Sequence of chain 1.B:
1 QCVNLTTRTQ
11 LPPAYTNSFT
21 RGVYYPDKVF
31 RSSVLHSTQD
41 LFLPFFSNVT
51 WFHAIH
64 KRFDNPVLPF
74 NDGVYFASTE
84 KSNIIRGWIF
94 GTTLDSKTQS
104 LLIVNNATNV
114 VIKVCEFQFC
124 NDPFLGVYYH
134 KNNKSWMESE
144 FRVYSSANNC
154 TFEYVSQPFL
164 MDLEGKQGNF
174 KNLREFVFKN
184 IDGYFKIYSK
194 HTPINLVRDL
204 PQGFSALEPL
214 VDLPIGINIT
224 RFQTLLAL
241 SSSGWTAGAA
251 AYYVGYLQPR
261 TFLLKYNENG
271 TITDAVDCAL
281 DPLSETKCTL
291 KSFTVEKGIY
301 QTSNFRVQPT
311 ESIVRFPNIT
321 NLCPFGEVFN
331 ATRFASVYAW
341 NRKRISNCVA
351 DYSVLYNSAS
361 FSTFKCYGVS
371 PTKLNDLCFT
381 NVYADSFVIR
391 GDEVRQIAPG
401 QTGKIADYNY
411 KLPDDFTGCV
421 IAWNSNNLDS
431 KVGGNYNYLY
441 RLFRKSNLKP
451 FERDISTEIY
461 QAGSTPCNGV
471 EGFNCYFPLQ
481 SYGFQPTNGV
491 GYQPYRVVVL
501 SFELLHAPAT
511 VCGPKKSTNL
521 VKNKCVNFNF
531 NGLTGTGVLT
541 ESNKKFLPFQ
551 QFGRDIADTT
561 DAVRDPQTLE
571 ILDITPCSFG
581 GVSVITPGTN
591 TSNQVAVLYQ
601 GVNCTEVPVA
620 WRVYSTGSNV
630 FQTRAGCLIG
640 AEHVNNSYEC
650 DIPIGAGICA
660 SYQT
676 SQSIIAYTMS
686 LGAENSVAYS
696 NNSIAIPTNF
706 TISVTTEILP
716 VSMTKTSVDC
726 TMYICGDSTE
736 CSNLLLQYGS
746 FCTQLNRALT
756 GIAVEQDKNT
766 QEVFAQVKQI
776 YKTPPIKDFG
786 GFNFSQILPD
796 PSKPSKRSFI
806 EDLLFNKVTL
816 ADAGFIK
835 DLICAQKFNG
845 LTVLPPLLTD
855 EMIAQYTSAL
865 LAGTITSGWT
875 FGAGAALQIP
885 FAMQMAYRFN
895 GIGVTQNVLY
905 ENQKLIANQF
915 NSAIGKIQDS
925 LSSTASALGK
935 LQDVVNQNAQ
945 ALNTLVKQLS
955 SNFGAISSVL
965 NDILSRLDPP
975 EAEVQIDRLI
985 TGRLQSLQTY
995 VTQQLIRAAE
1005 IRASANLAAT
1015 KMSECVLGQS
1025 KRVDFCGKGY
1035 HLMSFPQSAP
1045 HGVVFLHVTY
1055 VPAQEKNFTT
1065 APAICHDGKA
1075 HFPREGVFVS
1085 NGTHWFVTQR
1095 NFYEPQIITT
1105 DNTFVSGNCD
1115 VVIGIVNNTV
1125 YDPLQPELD

Binding-site contacts:
Ligand atom C8 contacts residue ASN1061 of chain 1.B at 4.3 Å.
Ligand atom C4 contacts residue ASN1061 of chain 1.B at 4.3 Å.
Ligand atom C5 contacts residue ASN1061 of chain 1.B at 3.7 Å.
Ligand atom N2 contacts residue ALA693 of chain 1.B at 4.4 Å.
Ligand atom O6 contacts residue ASN1061 of chain 1.B at 4.2 Å.
Ligand atom C8 contacts residue ALA693 of chain 1.B at 4.3 Å (hydrophobic).
Ligand atom C1 contacts residue ASN1061 of chain 1.B at 1.4 Å.
Ligand atom C7 contacts residue ASN1061 of chain 1.B at 3.2 Å.
Ligand atom N2 contacts residue ASN1061 of chain 1.B at 2.8 Å (h-bond).
Ligand atom C3 contacts residue ASN1061 of chain 1.B at 3.8 Å.
Ligand atom C2 contacts residue ASN1061 of chain 1.B at 2.4 Å.
Ligand atom O7 contacts residue ASN1061 of chain 1.B at 3.2 Å (h-bond).
Ligand atom O5 contacts residue ASN1061 of chain 1.B at 2.5 Å (h-bond).

This protein binds this small molecule.
Small molecule (SMILES): CC(=O)N[C@@H]1[C@@H](O)[C@H](O)[C@@H](CO)O[C@H]1O